This small molecule binds to this protein.
Small molecule (SMILES): CC(=O)N[C@@H]1[C@@H](O)[C@H](O)[C@@H](CO)O[C@H]1O

Binding-site contacts:
Ligand atom O7 contacts residue PRO15 of chain 1.A at 4.2 Å.
Ligand atom C4 contacts residue ASN16 of chain 1.A at 4.2 Å.
Ligand atom C2 contacts residue GLU29 of chain 1.A at 4.4 Å.
Ligand atom C5 contacts residue ASN16 of chain 1.A at 3.7 Å.
Ligand atom C8 contacts residue PRO15 of chain 1.A at 3.8 Å (hydrophobic).
Ligand atom C7 contacts residue GLU29 of chain 1.A at 3.9 Å.
Ligand atom C8 contacts residue GLU29 of chain 1.A at 3.4 Å.
Ligand atom C8 contacts residue PRO318 of chain 1.A at 4.0 Å (hydrophobic).
Ligand atom C7 contacts residue ASN16 of chain 1.A at 3.6 Å.
Ligand atom O5 contacts residue ASN16 of chain 1.A at 2.4 Å (h-bond).
Ligand atom O7 contacts residue ASN16 of chain 1.A at 3.9 Å.
Ligand atom C7 contacts residue PRO15 of chain 1.A at 4.0 Å (hydrophobic).
Ligand atom N2 contacts residue GLU29 of chain 1.A at 3.3 Å (salt-bridge).
Ligand atom C2 contacts residue ASN16 of chain 1.A at 2.5 Å.
Ligand atom N2 contacts residue ASN16 of chain 1.A at 2.9 Å (h-bond).
Ligand atom C1 contacts residue ASN16 of chain 1.A at 1.4 Å.
Ligand atom C3 contacts residue ASN16 of chain 1.A at 3.8 Å.

Sequence of chain 1.A:
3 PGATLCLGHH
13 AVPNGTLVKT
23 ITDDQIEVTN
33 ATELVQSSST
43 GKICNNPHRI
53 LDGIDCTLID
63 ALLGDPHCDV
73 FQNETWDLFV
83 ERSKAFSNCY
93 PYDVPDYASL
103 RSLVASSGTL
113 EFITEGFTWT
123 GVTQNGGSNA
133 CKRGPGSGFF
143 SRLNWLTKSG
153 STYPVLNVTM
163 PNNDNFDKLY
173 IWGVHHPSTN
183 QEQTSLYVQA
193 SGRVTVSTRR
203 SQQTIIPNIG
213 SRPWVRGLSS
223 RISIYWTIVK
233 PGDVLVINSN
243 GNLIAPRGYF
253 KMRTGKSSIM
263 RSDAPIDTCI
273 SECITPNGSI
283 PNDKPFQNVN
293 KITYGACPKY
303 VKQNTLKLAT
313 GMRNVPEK